Binding-site contacts:
Ligand atom CAN contacts residue HIS227 of chain 1.B at 3.8 Å.
Ligand atom CAA contacts residue MET124 of chain 1.B at 3.9 Å (hydrophobic).
Ligand atom CAN contacts residue GLY224 of chain 1.B at 4.2 Å.
Ligand atom OAF contacts residue ALA53 of chain 1.B at 3.5 Å (h-bond).
Ligand atom CAA contacts residue LEU131 of chain 1.B at 3.9 Å (hydrophobic).
Ligand atom CAC contacts residue MET46 of chain 1.B at 3.6 Å (hydrophobic).
Ligand atom CAO contacts residue LEU228 of chain 1.B at 4.2 Å (hydrophobic).
Ligand atom CAT contacts residue LEU52 of chain 1.B at 4.1 Å (hydrophobic).
Ligand atom CAH contacts residue MET124 of chain 1.B at 3.9 Å (hydrophobic).
Ligand atom CAJ contacts residue GLU56 of chain 1.B at 3.4 Å.
Ligand atom CAL contacts residue LEU90 of chain 1.B at 4.1 Å (hydrophobic).
Ligand atom CAI contacts residue LEU52 of chain 1.B at 4.1 Å (hydrophobic).
Ligand atom OAE contacts residue MET91 of chain 1.B at 4.0 Å.
Ligand atom CAB contacts residue ALA53 of chain 1.B at 3.8 Å (hydrophobic).
Ligand atom CAD contacts residue MET91 of chain 1.B at 4.0 Å (hydrophobic).
Ligand atom CAI contacts residue ALA53 of chain 1.B at 3.9 Å (hydrophobic).
Ligand atom CAC contacts residue THR50 of chain 1.B at 4.0 Å.
Ligand atom CAK contacts residue PHE107 of chain 1.B at 3.8 Å (hydrophobic).
Ligand atom CAD contacts residue ILE127 of chain 1.B at 3.9 Å (hydrophobic).
Ligand atom CAR contacts residue MET124 of chain 1.B at 4.1 Å (hydrophobic).
Ligand atom CAM contacts residue HIS227 of chain 1.B at 3.9 Å.
Ligand atom CAS contacts residue PHE107 of chain 1.B at 3.9 Å (hydrophobic).
Ligand atom OAQ contacts residue PHE107 of chain 1.B at 3.9 Å.
Ligand atom CAD contacts residue GLY224 of chain 1.B at 3.5 Å.
Ligand atom OAF contacts residue LEU52 of chain 1.B at 3.3 Å.
Ligand atom CAJ contacts residue LEU90 of chain 1.B at 4.2 Å (hydrophobic).
Ligand atom CAK contacts residue LEU49 of chain 1.B at 4.0 Å (hydrophobic).
Ligand atom CAI contacts residue PHE107 of chain 1.B at 4.1 Å (hydrophobic).
Ligand atom OAF contacts residue GLU56 of chain 1.B at 2.6 Å (salt-bridge).
Ligand atom CAP contacts residue PHE107 of chain 1.B at 4.0 Å (hydrophobic).
Ligand atom CAP contacts residue LEU49 of chain 1.B at 4.1 Å (hydrophobic).
Ligand atom OAE contacts residue LEU94 of chain 1.B at 3.8 Å.
Ligand atom CAT contacts residue GLU56 of chain 1.B at 3.4 Å.
Ligand atom CAU contacts residue PHE107 of chain 1.B at 4.0 Å (hydrophobic).
Ligand atom CAA contacts residue PHE128 of chain 1.B at 4.2 Å (hydrophobic).
Ligand atom CAC contacts residue LEU49 of chain 1.B at 4.0 Å (hydrophobic).
Ligand atom OAG contacts residue LEU87 of chain 1.B at 3.5 Å.
Ligand atom CAA contacts residue ILE127 of chain 1.B at 4.0 Å (hydrophobic).
Ligand atom CAI contacts residue LEU49 of chain 1.B at 3.4 Å (hydrophobic).
Ligand atom CAT contacts residue ALA53 of chain 1.B at 4.0 Å (hydrophobic).

The small molecule below binds the protein below.
Small molecule (SMILES): CC1=CC[C@@]2(C)CC[C@@](O)(C(C)C)[C@@H]2[C@@H](OC(=O)c2ccc(O)cc2)C1

Sequence of chain 1.B:
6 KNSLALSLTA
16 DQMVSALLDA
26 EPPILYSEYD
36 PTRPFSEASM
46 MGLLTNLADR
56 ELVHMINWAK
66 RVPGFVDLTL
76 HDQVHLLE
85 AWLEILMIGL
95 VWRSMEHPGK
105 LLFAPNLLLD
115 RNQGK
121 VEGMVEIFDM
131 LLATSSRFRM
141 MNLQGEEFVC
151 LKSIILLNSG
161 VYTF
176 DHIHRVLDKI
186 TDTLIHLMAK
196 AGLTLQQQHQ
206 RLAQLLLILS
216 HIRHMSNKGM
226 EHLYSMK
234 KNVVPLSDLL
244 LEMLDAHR